This protein binds this small molecule.
Small molecule (SMILES): CC(=O)N[C@H]1[C@H](O[C@H]2[C@H](O)[C@@H](NC(C)=O)CO[C@@H]2CO)O[C@H](CO)[C@@H](O)[C@@H]1O

Binding-site contacts:
Ligand atom C3 contacts residue ASN271 of chain 2.D at 3.8 Å.
Ligand atom C1 contacts residue ASN271 of chain 2.D at 1.4 Å.
Ligand atom O7 contacts residue ASN271 of chain 2.D at 3.8 Å.
Ligand atom O6 contacts residue THR273 of chain 2.D at 4.3 Å.
Ligand atom C1 contacts residue ILE292 of chain 2.D at 4.0 Å (hydrophobic).
Ligand atom O6 contacts residue ILE292 of chain 2.D at 3.3 Å.
Ligand atom O5 contacts residue ILE292 of chain 2.D at 3.4 Å.
Ligand atom C5 contacts residue ASN271 of chain 2.D at 3.7 Å.
Ligand atom O5 contacts residue ASN271 of chain 2.D at 2.4 Å (h-bond).
Ligand atom C2 contacts residue ASN271 of chain 2.D at 2.5 Å.
Ligand atom C7 contacts residue ASN271 of chain 2.D at 3.6 Å.
Ligand atom C8 contacts residue VAL410 of chain 2.D at 3.8 Å (hydrophobic).
Ligand atom C6 contacts residue ILE292 of chain 2.D at 4.2 Å (hydrophobic).
Ligand atom N2 contacts residue ASN271 of chain 2.D at 2.9 Å (h-bond).
Ligand atom C4 contacts residue ASN271 of chain 2.D at 4.2 Å.

Sequence of chain 2.D:
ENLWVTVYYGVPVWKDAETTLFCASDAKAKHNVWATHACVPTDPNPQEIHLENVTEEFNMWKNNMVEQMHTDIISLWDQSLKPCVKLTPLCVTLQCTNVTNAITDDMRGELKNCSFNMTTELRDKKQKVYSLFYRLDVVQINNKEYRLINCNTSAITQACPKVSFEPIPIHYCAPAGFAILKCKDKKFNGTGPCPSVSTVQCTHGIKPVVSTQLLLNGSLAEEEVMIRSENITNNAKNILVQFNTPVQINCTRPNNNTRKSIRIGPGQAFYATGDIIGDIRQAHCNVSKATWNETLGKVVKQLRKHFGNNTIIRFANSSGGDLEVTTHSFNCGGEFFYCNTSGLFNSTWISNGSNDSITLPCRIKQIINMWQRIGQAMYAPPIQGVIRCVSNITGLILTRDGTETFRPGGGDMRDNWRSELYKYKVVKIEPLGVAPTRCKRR